Sequence of chain 1.A:
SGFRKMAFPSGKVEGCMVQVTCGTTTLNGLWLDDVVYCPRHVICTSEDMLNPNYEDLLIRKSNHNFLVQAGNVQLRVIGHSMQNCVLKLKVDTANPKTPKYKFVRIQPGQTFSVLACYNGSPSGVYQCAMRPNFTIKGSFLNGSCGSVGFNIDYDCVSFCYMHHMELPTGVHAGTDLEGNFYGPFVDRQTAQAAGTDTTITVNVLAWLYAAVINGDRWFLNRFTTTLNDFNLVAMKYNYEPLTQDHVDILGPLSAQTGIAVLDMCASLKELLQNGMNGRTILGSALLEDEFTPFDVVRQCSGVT

Sequence of chain 2.A:
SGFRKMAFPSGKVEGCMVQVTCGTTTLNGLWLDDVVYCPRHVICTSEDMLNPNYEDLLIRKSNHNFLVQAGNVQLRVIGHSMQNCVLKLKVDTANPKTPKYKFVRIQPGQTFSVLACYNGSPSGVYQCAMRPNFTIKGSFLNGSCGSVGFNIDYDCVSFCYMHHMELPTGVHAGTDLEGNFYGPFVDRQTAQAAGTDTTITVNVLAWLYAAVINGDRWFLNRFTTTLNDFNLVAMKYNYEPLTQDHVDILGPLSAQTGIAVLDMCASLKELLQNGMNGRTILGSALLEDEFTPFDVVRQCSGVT

The small molecule below binds the protein below.
Small molecule (SMILES): Cc1ccncc1NC(=O)CN1CCCCC1

Binding-site contacts:
Ligand atom C6 contacts residue GLU166 of chain 1.A at 4.0 Å.
Ligand atom C3 contacts residue SER144 of chain 1.A at 4.1 Å.
Ligand atom C4 contacts residue GLU166 of chain 1.A at 3.6 Å.
Ligand atom C4 contacts residue HIS163 of chain 1.A at 3.5 Å.
Ligand atom C3 contacts residue GLU166 of chain 1.A at 3.5 Å.
Ligand atom C1 contacts residue LEU141 of chain 1.A at 4.0 Å (hydrophobic).
Ligand atom N contacts residue SER144 of chain 1.A at 3.9 Å.
Ligand atom C5 contacts residue GLU166 of chain 1.A at 3.8 Å.
Ligand atom N contacts residue PHE140 of chain 1.A at 3.9 Å.
Ligand atom C10 contacts residue ASP187 of chain 1.A at 3.6 Å.
Ligand atom N contacts residue LEU141 of chain 1.A at 4.2 Å.
Ligand atom C11 contacts residue GLN189 of chain 1.A at 3.6 Å.
Ligand atom C10 contacts residue ARG188 of chain 1.A at 3.7 Å.
Ligand atom C2 contacts residue GLU166 of chain 1.A at 3.4 Å.
Ligand atom N contacts residue HIS163 of chain 1.A at 2.9 Å (h-bond).
Ligand atom C2 contacts residue PHE140 of chain 1.A at 3.6 Å (hydrophobic).
Ligand atom C9 contacts residue HIS164 of chain 1.A at 3.7 Å.
Ligand atom C3 contacts residue PHE140 of chain 1.A at 3.2 Å (hydrophobic).
Ligand atom C1 contacts residue ASN142 of chain 1.A at 3.8 Å.
Ligand atom C8 contacts residue HIS164 of chain 1.A at 3.3 Å.
Ligand atom C1 contacts residue GLU166 of chain 1.A at 3.6 Å.
Ligand atom C2 contacts residue ASN142 of chain 1.A at 3.6 Å.
Ligand atom C2 contacts residue LEU141 of chain 1.A at 3.4 Å (hydrophobic).
Ligand atom C11 contacts residue ARG188 of chain 1.A at 3.8 Å.
Ligand atom N contacts residue GLU166 of chain 1.A at 3.5 Å.
Ligand atom C8 contacts residue HIS41 of chain 1.A at 3.5 Å.
Ligand atom C contacts residue GLU166 of chain 1.A at 3.4 Å.
Ligand atom C11 contacts residue MET49 of chain 1.A at 3.8 Å (hydrophobic).
Ligand atom C4 contacts residue MET165 of chain 1.A at 4.0 Å (hydrophobic).
Ligand atom C4 contacts residue CYS145 of chain 1.A at 3.7 Å (hydrophobic).
Ligand atom C3 contacts residue LEU141 of chain 1.A at 3.7 Å (hydrophobic).
Ligand atom O contacts residue MET165 of chain 1.A at 3.3 Å.
Ligand atom C12 contacts residue MET49 of chain 1.A at 3.8 Å (hydrophobic).
Ligand atom O contacts residue GLU166 of chain 1.A at 2.9 Å (salt-bridge).
Ligand atom O contacts residue HIS164 of chain 1.A at 3.8 Å.
Ligand atom C12 contacts residue GLN189 of chain 1.A at 3.9 Å.
Ligand atom C3 contacts residue HIS163 of chain 1.A at 4.0 Å.
Ligand atom N1 contacts residue CYS145 of chain 1.A at 4.1 Å.
Ligand atom C contacts residue ASN142 of chain 1.A at 3.8 Å.
Ligand atom C9 contacts residue HIS41 of chain 1.A at 3.9 Å.